Sequence of chain 1.C:
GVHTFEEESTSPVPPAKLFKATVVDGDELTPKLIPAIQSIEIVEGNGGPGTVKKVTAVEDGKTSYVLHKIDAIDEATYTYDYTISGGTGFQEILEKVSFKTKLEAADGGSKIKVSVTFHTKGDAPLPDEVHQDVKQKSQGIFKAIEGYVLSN

Binding-site contacts:
Ligand atom S contacts residue ASP124 of chain 1.C at 3.6 Å.
Ligand atom O3 contacts residue ASP124 of chain 1.C at 3.9 Å.
Ligand atom C2 contacts residue LYS122 of chain 1.C at 4.1 Å.
Ligand atom C11 contacts residue LYS122 of chain 1.C at 4.1 Å.
Ligand atom C9 contacts residue ALA125 of chain 1.C at 4.0 Å (hydrophobic).
Ligand atom C4 contacts residue ILE94 of chain 1.C at 4.3 Å (hydrophobic).
Ligand atom C4 contacts residue 2AN1 of chain 1.Z at 4.2 Å.
Ligand atom O2 contacts residue GLY123 of chain 1.C at 2.8 Å.
Ligand atom S contacts residue GLY123 of chain 1.C at 4.4 Å.
Ligand atom C3 contacts residue 2AN1 of chain 1.Z at 3.9 Å.
Ligand atom C11 contacts residue GLY123 of chain 1.C at 4.3 Å.
Ligand atom N contacts residue GLY123 of chain 1.C at 4.0 Å.
Ligand atom C8 contacts residue ALA125 of chain 1.C at 4.2 Å (hydrophobic).
Ligand atom C10 contacts residue ALA125 of chain 1.C at 3.8 Å (hydrophobic).
Ligand atom C14 contacts residue LYS122 of chain 1.C at 4.1 Å.
Ligand atom C3 contacts residue ILE94 of chain 1.C at 4.0 Å (hydrophobic).
Ligand atom C1 contacts residue ALA125 of chain 1.C at 3.9 Å (hydrophobic).
Ligand atom C3 contacts residue ALA125 of chain 1.C at 3.2 Å (hydrophobic).
Ligand atom N contacts residue LYS122 of chain 1.C at 3.9 Å.
Ligand atom C6 contacts residue PRO126 of chain 1.C at 3.7 Å (hydrophobic).
Ligand atom C7 contacts residue ASP124 of chain 1.C at 3.9 Å.
Ligand atom C6 contacts residue ASP124 of chain 1.C at 4.3 Å.
Ligand atom O2 contacts residue LYS122 of chain 1.C at 4.2 Å.
Ligand atom C10 contacts residue ASP124 of chain 1.C at 4.3 Å.
Ligand atom O2 contacts residue ASP124 of chain 1.C at 2.5 Å (salt-bridge).
Ligand atom C5 contacts residue ALA125 of chain 1.C at 3.3 Å (hydrophobic).
Ligand atom C13 contacts residue 2AN1 of chain 1.Z at 3.9 Å.
Ligand atom C4 contacts residue ALA125 of chain 1.C at 3.0 Å (hydrophobic).
Ligand atom C1 contacts residue LYS122 of chain 1.C at 3.9 Å.
Ligand atom C16 contacts residue LYS122 of chain 1.C at 3.9 Å.
Ligand atom C2 contacts residue 2AN1 of chain 1.Z at 3.9 Å.
Ligand atom C8 contacts residue ASP124 of chain 1.C at 4.0 Å.
Ligand atom C12 contacts residue 2AN1 of chain 1.Z at 4.0 Å.
Ligand atom C6 contacts residue ALA125 of chain 1.C at 3.6 Å (hydrophobic).
Ligand atom C16 contacts residue GLY123 of chain 1.C at 3.7 Å.
Ligand atom C7 contacts residue PRO126 of chain 1.C at 4.3 Å (hydrophobic).
Ligand atom C7 contacts residue ALA125 of chain 1.C at 4.1 Å (hydrophobic).
Ligand atom C9 contacts residue ASP124 of chain 1.C at 3.8 Å.
Ligand atom C15 contacts residue LYS122 of chain 1.C at 4.2 Å.
Ligand atom C2 contacts residue ALA125 of chain 1.C at 3.6 Å (hydrophobic).

The protein below binds the small molecule below.
Small molecule (SMILES): O=S(=O)(O)c1cccc2cccc(Nc3ccccc3)c12